Sequence of chain 1.E:
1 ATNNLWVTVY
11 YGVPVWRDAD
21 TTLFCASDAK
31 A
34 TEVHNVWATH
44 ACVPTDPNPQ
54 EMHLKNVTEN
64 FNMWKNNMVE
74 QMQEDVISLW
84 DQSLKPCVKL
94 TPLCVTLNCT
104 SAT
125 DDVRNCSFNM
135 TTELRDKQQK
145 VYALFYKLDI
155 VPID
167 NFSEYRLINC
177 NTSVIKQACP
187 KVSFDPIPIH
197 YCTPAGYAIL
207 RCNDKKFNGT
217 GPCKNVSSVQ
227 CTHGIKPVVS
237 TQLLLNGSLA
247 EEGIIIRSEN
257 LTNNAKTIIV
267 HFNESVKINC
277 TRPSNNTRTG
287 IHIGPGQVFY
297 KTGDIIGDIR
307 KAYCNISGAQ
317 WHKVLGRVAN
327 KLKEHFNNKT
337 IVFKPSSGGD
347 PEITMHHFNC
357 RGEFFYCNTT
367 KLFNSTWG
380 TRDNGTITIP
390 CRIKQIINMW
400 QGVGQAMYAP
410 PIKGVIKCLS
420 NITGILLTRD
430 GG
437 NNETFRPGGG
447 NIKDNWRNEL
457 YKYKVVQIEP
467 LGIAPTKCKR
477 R

Binding-site contacts:
Ligand atom C4 contacts residue ASN275 of chain 1.E at 4.2 Å.
Ligand atom O6 contacts residue LEU418 of chain 1.E at 3.6 Å.
Ligand atom O7 contacts residue NAG1 of chain 1.BA at 3.8 Å.
Ligand atom C5 contacts residue ASN275 of chain 1.E at 3.6 Å.
Ligand atom O6 contacts residue ASN275 of chain 1.E at 4.4 Å.
Ligand atom C8 contacts residue ASN311 of chain 1.E at 3.4 Å.
Ligand atom N2 contacts residue ASN311 of chain 1.E at 3.9 Å.
Ligand atom N2 contacts residue ASN275 of chain 1.E at 2.9 Å (h-bond).
Ligand atom O4 contacts residue LYS273 of chain 1.E at 4.1 Å.
Ligand atom C4 contacts residue LYS273 of chain 1.E at 4.4 Å.
Ligand atom C7 contacts residue ASN275 of chain 1.E at 3.4 Å.
Ligand atom O7 contacts residue ASN275 of chain 1.E at 3.5 Å (h-bond).
Ligand atom C5 contacts residue LEU418 of chain 1.E at 4.4 Å (hydrophobic).
Ligand atom C2 contacts residue ASN275 of chain 1.E at 2.5 Å.
Ligand atom C8 contacts residue ASN275 of chain 1.E at 4.5 Å.
Ligand atom O5 contacts residue LEU418 of chain 1.E at 3.8 Å.
Ligand atom O7 contacts residue ASN311 of chain 1.E at 3.0 Å (h-bond).
Ligand atom C3 contacts residue ASN275 of chain 1.E at 3.8 Å.
Ligand atom C1 contacts residue LEU418 of chain 1.E at 4.3 Å (hydrophobic).
Ligand atom C1 contacts residue ASN275 of chain 1.E at 1.4 Å.
Ligand atom C7 contacts residue ASN311 of chain 1.E at 3.2 Å.
Ligand atom C5 contacts residue LYS273 of chain 1.E at 3.9 Å.
Ligand atom C3 contacts residue LYS273 of chain 1.E at 4.3 Å.
Ligand atom O5 contacts residue ASN275 of chain 1.E at 2.3 Å (h-bond).
Ligand atom C8 contacts residue ILE312 of chain 1.E at 3.6 Å (hydrophobic).
Ligand atom C8 contacts residue SER313 of chain 1.E at 3.4 Å.
Ligand atom C1 contacts residue ASN311 of chain 1.E at 4.5 Å.
Ligand atom C6 contacts residue LEU418 of chain 1.E at 4.5 Å (hydrophobic).

A small-molecule ligand and the protein it binds are described below.
Small molecule (SMILES): CC(=O)N[C@@H]1[C@@H](O)[C@H](O)[C@@H](CO)O[C@H]1O